Binding-site contacts:
Ligand atom CAF contacts residue LEU119 of chain 1.D at 3.5 Å (hydrophobic).
Ligand atom CAW contacts residue LEU109 of chain 1.D at 3.9 Å (hydrophobic).
Ligand atom CAQ contacts residue PHE55 of chain 1.D at 3.6 Å (hydrophobic).
Ligand atom OAO contacts residue PHE55 of chain 1.D at 4.0 Å.
Ligand atom CAF contacts residue THR196 of chain 1.C at 3.8 Å.
Ligand atom CAX contacts residue PHE151 of chain 1.C at 3.3 Å (hydrophobic).
Ligand atom CAE contacts residue LEU119 of chain 1.D at 4.1 Å (hydrophobic).
Ligand atom CAD contacts residue THR196 of chain 1.C at 4.0 Å.
Ligand atom CAD contacts residue GLY152 of chain 1.C at 4.0 Å.
Ligand atom OAJ contacts residue THR196 of chain 1.C at 4.0 Å.
Ligand atom CAQ contacts residue TYR194 of chain 1.C at 4.0 Å (hydrophobic).
Ligand atom CAD contacts residue LEU109 of chain 1.D at 3.4 Å (hydrophobic).
Ligand atom CAU contacts residue TYR194 of chain 1.C at 3.5 Å (hydrophobic).
Ligand atom CAC contacts residue PHE199 of chain 1.C at 3.4 Å (hydrophobic).
Ligand atom CAI contacts residue ARG57 of chain 1.D at 3.6 Å.
Ligand atom CAF contacts residue LEU109 of chain 1.D at 4.1 Å (hydrophobic).
Ligand atom CAA contacts residue THR196 of chain 1.C at 4.0 Å.
Ligand atom CAE contacts residue ARG111 of chain 1.D at 3.3 Å.
Ligand atom CAT contacts residue TYR194 of chain 1.C at 3.9 Å (hydrophobic).
Ligand atom CAE contacts residue LEU109 of chain 1.D at 3.8 Å (hydrophobic).
Ligand atom CAC contacts residue GLY152 of chain 1.C at 3.6 Å.
Ligand atom CAP contacts residue PHE36 of chain 1.D at 3.8 Å (hydrophobic).
Ligand atom CAW contacts residue PHE151 of chain 1.C at 3.9 Å (hydrophobic).
Ligand atom CAS contacts residue PHE91 of chain 1.C at 4.1 Å (hydrophobic).
Ligand atom CAA contacts residue LEU109 of chain 1.D at 4.1 Å (hydrophobic).
Ligand atom CAS contacts residue PHE55 of chain 1.D at 4.2 Å (hydrophobic).
Ligand atom CAP contacts residue PHE55 of chain 1.D at 4.1 Å (hydrophobic).
Ligand atom CAD contacts residue ARG111 of chain 1.D at 3.5 Å.
Ligand atom OAJ contacts residue LEU119 of chain 1.D at 3.8 Å.
Ligand atom CAE contacts residue THR196 of chain 1.C at 3.6 Å.
Ligand atom CAV contacts residue PHE199 of chain 1.C at 3.6 Å (hydrophobic).
Ligand atom CAC contacts residue LEU109 of chain 1.D at 3.4 Å (hydrophobic).
Ligand atom CAB contacts residue LEU109 of chain 1.D at 3.7 Å (hydrophobic).
Ligand atom OAJ contacts residue ARG57 of chain 1.D at 2.8 Å (salt-bridge).
Ligand atom CAX contacts residue GLY152 of chain 1.C at 3.5 Å.
Ligand atom CAU contacts residue PHE199 of chain 1.C at 3.6 Å (hydrophobic).
Ligand atom CAB contacts residue PHE199 of chain 1.C at 3.9 Å (hydrophobic).
Ligand atom CAP contacts residue TYR194 of chain 1.C at 3.8 Å (hydrophobic).
Ligand atom CAL contacts residue ARG57 of chain 1.D at 3.4 Å.
Ligand atom CAD contacts residue PHE199 of chain 1.C at 4.0 Å (hydrophobic).

Sequence of chain 1.C:
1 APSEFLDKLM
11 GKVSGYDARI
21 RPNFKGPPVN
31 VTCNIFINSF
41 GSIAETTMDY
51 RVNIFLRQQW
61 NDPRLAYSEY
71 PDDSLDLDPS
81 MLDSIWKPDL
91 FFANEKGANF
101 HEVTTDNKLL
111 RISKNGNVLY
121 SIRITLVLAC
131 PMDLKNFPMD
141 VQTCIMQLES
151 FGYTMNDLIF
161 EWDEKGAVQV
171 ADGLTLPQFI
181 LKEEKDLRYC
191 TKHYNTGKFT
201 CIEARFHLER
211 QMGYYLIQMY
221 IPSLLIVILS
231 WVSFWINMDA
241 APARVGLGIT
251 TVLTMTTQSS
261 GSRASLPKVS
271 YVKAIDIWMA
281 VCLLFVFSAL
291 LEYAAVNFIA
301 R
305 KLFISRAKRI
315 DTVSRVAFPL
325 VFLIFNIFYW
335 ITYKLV

The protein below binds the small molecule below.
Small molecule (SMILES): O=C1C[C@@H]2OCC=C3CN4CC[C@]56c7ccccc7N1[C@H]5[C@H]2[C@H]3C[C@H]46

Sequence of chain 1.D:
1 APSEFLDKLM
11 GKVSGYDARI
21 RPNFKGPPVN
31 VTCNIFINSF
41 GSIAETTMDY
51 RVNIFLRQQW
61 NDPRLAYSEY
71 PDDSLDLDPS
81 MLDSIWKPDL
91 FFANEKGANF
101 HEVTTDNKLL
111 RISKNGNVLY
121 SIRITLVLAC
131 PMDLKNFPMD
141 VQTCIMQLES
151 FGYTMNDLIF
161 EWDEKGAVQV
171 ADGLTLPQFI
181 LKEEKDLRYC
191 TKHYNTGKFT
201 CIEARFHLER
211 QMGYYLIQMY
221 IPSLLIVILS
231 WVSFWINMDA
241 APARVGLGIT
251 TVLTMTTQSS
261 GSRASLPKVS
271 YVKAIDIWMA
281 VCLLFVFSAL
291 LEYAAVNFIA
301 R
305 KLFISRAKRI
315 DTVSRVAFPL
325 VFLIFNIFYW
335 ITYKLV